Binding-site contacts:
Ligand atom C2 contacts residue ASP223 of chain 1.A at 4.4 Å.
Ligand atom C4 contacts residue ASN159 of chain 1.A at 4.2 Å.
Ligand atom C6 contacts residue ASN221 of chain 1.A at 4.4 Å.
Ligand atom N2 contacts residue ASP223 of chain 1.A at 4.3 Å.
Ligand atom C6 contacts residue GLU224 of chain 1.A at 4.0 Å.
Ligand atom O4 contacts residue ASP223 of chain 1.A at 4.1 Å.
Ligand atom C8 contacts residue PHE172 of chain 1.A at 3.7 Å (hydrophobic).
Ligand atom O6 contacts residue GLU224 of chain 1.A at 3.6 Å.
Ligand atom C5 contacts residue GLN222 of chain 1.A at 3.4 Å.
Ligand atom C7 contacts residue PHE172 of chain 1.A at 4.3 Å (hydrophobic).
Ligand atom C6 contacts residue ASN225 of chain 1.A at 4.2 Å.
Ligand atom O7 contacts residue PRO171 of chain 1.A at 4.1 Å.
Ligand atom O4 contacts residue ASN221 of chain 1.A at 4.1 Å.
Ligand atom O6 contacts residue ASN225 of chain 1.A at 4.0 Å.
Ligand atom C6 contacts residue GLN222 of chain 1.A at 3.3 Å.
Ligand atom C1 contacts residue ASN159 of chain 1.A at 1.4 Å.
Ligand atom O3 contacts residue ASP223 of chain 1.A at 4.3 Å.
Ligand atom O6 contacts residue ASP223 of chain 1.A at 2.9 Å (salt-bridge).
Ligand atom O7 contacts residue ASN159 of chain 1.A at 3.5 Å (h-bond).
Ligand atom C8 contacts residue ASN159 of chain 1.A at 4.5 Å.
Ligand atom O5 contacts residue GLN222 of chain 1.A at 3.8 Å.
Ligand atom C6 contacts residue ASP223 of chain 1.A at 3.9 Å.
Ligand atom O5 contacts residue GLU224 of chain 1.A at 4.5 Å.
Ligand atom C4 contacts residue ASP223 of chain 1.A at 4.3 Å.
Ligand atom C2 contacts residue ASN159 of chain 1.A at 2.4 Å.
Ligand atom C1 contacts residue ASP223 of chain 1.A at 4.2 Å.
Ligand atom O7 contacts residue PHE172 of chain 1.A at 4.4 Å.
Ligand atom C5 contacts residue ASP223 of chain 1.A at 4.2 Å.
Ligand atom C3 contacts residue ASN159 of chain 1.A at 3.7 Å.
Ligand atom C5 contacts residue ASN159 of chain 1.A at 3.6 Å.
Ligand atom C7 contacts residue ASN159 of chain 1.A at 3.4 Å.
Ligand atom C3 contacts residue ASP223 of chain 1.A at 3.6 Å.
Ligand atom N2 contacts residue ASN159 of chain 1.A at 2.8 Å (h-bond).
Ligand atom O5 contacts residue ASN159 of chain 1.A at 2.4 Å (h-bond).

Sequence of chain 1.A:
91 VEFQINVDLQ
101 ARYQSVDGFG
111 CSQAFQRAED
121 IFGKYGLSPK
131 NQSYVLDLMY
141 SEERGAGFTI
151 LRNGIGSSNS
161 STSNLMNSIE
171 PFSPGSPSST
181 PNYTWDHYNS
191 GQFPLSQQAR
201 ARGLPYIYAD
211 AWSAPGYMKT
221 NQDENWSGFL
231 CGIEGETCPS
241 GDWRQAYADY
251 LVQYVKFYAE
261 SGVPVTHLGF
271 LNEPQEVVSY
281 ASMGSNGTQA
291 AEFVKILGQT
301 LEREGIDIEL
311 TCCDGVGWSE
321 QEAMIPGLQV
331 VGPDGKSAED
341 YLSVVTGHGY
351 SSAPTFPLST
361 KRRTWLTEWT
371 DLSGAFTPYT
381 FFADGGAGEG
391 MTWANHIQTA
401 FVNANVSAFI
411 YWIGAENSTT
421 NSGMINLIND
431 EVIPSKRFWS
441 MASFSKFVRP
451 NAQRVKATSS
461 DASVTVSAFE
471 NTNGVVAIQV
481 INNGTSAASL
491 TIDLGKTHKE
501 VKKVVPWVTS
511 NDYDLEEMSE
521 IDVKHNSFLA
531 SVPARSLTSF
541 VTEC

This protein binds this small molecule.
Small molecule (SMILES): CC(=O)N[C@H]1[C@H](O[C@H]2[C@H](O)[C@@H](NC(C)=O)CO[C@@H]2CO)O[C@H](CO)[C@@H](O)[C@@H]1O